The small molecule below binds the protein below.
Small molecule (SMILES): CC(=O)N[C@H]1[C@H](O[C@H]2[C@H](O)[C@@H](NC(C)=O)CO[C@@H]2CO[C@@H]2O[C@@H](C)[C@@H](O)[C@@H](O)[C@@H]2O)O[C@H](CO)[C@@H](O)[C@@H]1O

Sequence of chain 1.B:
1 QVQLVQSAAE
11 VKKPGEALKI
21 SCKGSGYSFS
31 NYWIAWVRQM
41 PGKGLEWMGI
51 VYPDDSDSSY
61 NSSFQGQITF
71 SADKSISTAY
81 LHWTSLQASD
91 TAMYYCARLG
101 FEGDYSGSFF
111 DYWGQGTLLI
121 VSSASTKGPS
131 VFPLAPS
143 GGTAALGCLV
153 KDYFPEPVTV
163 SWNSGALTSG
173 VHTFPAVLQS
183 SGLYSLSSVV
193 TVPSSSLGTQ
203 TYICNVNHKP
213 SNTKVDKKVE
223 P

Sequence of chain 1.A:
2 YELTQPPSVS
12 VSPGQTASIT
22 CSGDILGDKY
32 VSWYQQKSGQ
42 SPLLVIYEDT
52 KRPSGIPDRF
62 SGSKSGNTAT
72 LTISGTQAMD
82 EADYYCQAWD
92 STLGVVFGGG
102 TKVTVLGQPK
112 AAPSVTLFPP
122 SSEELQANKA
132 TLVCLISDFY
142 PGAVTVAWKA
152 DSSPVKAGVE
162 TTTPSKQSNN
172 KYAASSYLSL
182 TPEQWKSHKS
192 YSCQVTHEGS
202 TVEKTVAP

Binding-site contacts:
Ligand atom O3 contacts residue GLU46 of chain 1.B at 2.5 Å (salt-bridge).
Ligand atom O3 contacts residue ARG38 of chain 1.B at 2.9 Å (salt-bridge).
Ligand atom N2 contacts residue ASN61 of chain 1.B at 2.9 Å (h-bond).
Ligand atom O3 contacts residue TYR2 of chain 1.A at 2.8 Å (h-bond).
Ligand atom O5 contacts residue TYR2 of chain 1.A at 2.9 Å (h-bond).
Ligand atom C6 contacts residue TYR2 of chain 1.A at 3.6 Å (hydrophobic).
Ligand atom C6 contacts residue SER63 of chain 1.B at 3.3 Å.
Ligand atom C6 contacts residue PHE64 of chain 1.B at 4.0 Å (hydrophobic).
Ligand atom C3 contacts residue GLU46 of chain 1.B at 3.4 Å.
Ligand atom O6 contacts residue GLU46 of chain 1.B at 3.8 Å.
Ligand atom C2 contacts residue ASN61 of chain 1.B at 2.4 Å.
Ligand atom C4 contacts residue ARG38 of chain 1.B at 3.6 Å.
Ligand atom O6 contacts residue GLU3 of chain 1.A at 3.5 Å.
Ligand atom C6 contacts residue SER63 of chain 1.B at 3.8 Å.
Ligand atom O4 contacts residue TYR2 of chain 1.A at 3.5 Å (h-bond).
Ligand atom C8 contacts residue LEU94 of chain 1.A at 3.3 Å (hydrophobic).
Ligand atom C7 contacts residue ASN61 of chain 1.B at 3.4 Å.
Ligand atom C3 contacts residue ASN61 of chain 1.B at 3.7 Å.
Ligand atom C8 contacts residue TYR2 of chain 1.A at 4.0 Å (hydrophobic).
Ligand atom C5 contacts residue PHE64 of chain 1.B at 3.6 Å (hydrophobic).
Ligand atom C1 contacts residue ASN61 of chain 1.B at 1.4 Å.
Ligand atom O6 contacts residue TYR2 of chain 1.A at 2.8 Å (h-bond).
Ligand atom O5 contacts residue PHE64 of chain 1.B at 3.6 Å.
Ligand atom C2 contacts residue GLU46 of chain 1.B at 3.6 Å.
Ligand atom C8 contacts residue VAL96 of chain 1.A at 3.2 Å (hydrophobic).
Ligand atom C5 contacts residue SER63 of chain 1.B at 3.5 Å.
Ligand atom O5 contacts residue SER63 of chain 1.B at 3.6 Å.
Ligand atom O3 contacts residue MET40 of chain 1.B at 3.7 Å.
Ligand atom C8 contacts residue VAL97 of chain 1.A at 3.9 Å (hydrophobic).
Ligand atom O5 contacts residue ASN61 of chain 1.B at 2.4 Å (h-bond).
Ligand atom C3 contacts residue ARG38 of chain 1.B at 3.7 Å.
Ligand atom C5 contacts residue TYR2 of chain 1.A at 3.9 Å (hydrophobic).
Ligand atom O7 contacts residue ASN61 of chain 1.B at 3.5 Å (h-bond).
Ligand atom O4 contacts residue ARG38 of chain 1.B at 3.5 Å (salt-bridge).
Ligand atom C1 contacts residue TYR2 of chain 1.A at 3.8 Å (hydrophobic).
Ligand atom C6 contacts residue GLU3 of chain 1.A at 3.5 Å.
Ligand atom C4 contacts residue PHE64 of chain 1.B at 3.8 Å (hydrophobic).
Ligand atom C3 contacts residue TYR2 of chain 1.A at 3.8 Å (hydrophobic).
Ligand atom C5 contacts residue ASN61 of chain 1.B at 3.7 Å.
Ligand atom O2 contacts residue GLU46 of chain 1.B at 2.8 Å (salt-bridge).